The small molecule below binds the protein below.
Small molecule (SMILES): CC(=O)N[C@H]1[C@H](O[C@H]2[C@H](O)[C@@H](NC(C)=O)CO[C@@H]2CO)O[C@H](CO)[C@@H](O)[C@@H]1O

Sequence of chain 1.C:
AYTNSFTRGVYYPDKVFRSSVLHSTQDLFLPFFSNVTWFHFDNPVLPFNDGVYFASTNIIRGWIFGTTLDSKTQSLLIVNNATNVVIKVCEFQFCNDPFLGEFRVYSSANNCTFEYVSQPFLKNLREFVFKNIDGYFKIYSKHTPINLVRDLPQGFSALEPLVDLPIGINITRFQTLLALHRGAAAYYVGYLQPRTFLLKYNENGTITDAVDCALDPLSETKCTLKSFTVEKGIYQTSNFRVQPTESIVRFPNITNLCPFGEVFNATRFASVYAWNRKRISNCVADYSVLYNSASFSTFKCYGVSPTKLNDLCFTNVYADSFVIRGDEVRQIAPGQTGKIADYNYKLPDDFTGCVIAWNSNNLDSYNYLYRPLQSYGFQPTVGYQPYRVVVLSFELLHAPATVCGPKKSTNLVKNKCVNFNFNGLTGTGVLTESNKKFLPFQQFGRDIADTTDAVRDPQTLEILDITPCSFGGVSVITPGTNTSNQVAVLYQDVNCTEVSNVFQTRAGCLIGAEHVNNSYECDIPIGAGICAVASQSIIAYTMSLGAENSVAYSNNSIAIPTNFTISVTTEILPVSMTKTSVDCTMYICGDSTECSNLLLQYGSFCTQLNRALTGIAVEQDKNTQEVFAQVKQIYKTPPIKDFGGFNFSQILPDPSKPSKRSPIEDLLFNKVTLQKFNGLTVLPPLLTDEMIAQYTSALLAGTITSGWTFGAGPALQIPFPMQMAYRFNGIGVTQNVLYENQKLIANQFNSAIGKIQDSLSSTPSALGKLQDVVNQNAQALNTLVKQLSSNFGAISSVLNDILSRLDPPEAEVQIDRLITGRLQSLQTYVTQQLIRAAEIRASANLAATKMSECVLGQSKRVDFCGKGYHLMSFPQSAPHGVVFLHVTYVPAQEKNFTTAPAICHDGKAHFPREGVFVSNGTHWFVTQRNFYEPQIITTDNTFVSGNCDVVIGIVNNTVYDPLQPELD

Binding-site contacts:
Ligand atom C8 contacts residue LEU919 of chain 1.C at 3.6 Å (hydrophobic).
Ligand atom C1 contacts residue LEU919 of chain 1.C at 4.0 Å (hydrophobic).
Ligand atom C8 contacts residue GLN923 of chain 1.C at 4.3 Å.
Ligand atom O5 contacts residue PHE715 of chain 1.C at 4.2 Å.
Ligand atom C7 contacts residue ASN714 of chain 1.C at 2.9 Å.
Ligand atom N2 contacts residue ASN714 of chain 1.C at 2.9 Å (h-bond).
Ligand atom O5 contacts residue GLN923 of chain 1.C at 3.9 Å.
Ligand atom O7 contacts residue ASN714 of chain 1.C at 3.4 Å (h-bond).
Ligand atom O5 contacts residue LEU919 of chain 1.C at 4.2 Å.
Ligand atom C4 contacts residue ASN714 of chain 1.C at 4.2 Å.
Ligand atom O5 contacts residue ASN714 of chain 1.C at 2.3 Å (h-bond).
Ligand atom O6 contacts residue GLN923 of chain 1.C at 3.6 Å (h-bond).
Ligand atom C3 contacts residue LEU919 of chain 1.C at 4.4 Å (hydrophobic).
Ligand atom C5 contacts residue GLN923 of chain 1.C at 3.6 Å.
Ligand atom C6 contacts residue GLN923 of chain 1.C at 3.3 Å.
Ligand atom O6 contacts residue THR716 of chain 1.C at 4.2 Å.
Ligand atom C1 contacts residue PHE715 of chain 1.C at 4.5 Å (hydrophobic).
Ligand atom O7 contacts residue LEU919 of chain 1.C at 3.2 Å.
Ligand atom C5 contacts residue ASN714 of chain 1.C at 3.6 Å.
Ligand atom C5 contacts residue LEU919 of chain 1.C at 3.7 Å (hydrophobic).
Ligand atom O6 contacts residue ASN714 of chain 1.C at 4.4 Å.
Ligand atom O4 contacts residue LEU919 of chain 1.C at 3.8 Å.
Ligand atom C2 contacts residue ASN714 of chain 1.C at 2.4 Å.
Ligand atom C3 contacts residue ASN714 of chain 1.C at 3.8 Å.
Ligand atom C1 contacts residue ASN714 of chain 1.C at 1.4 Å.
Ligand atom C7 contacts residue LEU919 of chain 1.C at 3.9 Å (hydrophobic).
Ligand atom C4 contacts residue LEU919 of chain 1.C at 4.3 Å (hydrophobic).
Ligand atom C6 contacts residue LEU919 of chain 1.C at 4.0 Å (hydrophobic).
Ligand atom C8 contacts residue ASN714 of chain 1.C at 3.0 Å.